Sequence of chain 18.F:
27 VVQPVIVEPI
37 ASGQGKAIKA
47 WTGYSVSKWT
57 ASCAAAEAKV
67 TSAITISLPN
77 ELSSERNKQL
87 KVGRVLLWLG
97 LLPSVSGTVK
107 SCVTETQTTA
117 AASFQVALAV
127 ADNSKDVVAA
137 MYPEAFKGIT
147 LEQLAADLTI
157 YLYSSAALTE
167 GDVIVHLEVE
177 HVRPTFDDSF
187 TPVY

Binding-site contacts:
Ligand atom N3 contacts residue TRP47 of chain 52.E at 3.9 Å.
Ligand atom N7 contacts residue TRP47 of chain 52.E at 4.0 Å.
Ligand atom N9 contacts residue LYS143 of chain 52.E at 3.8 Å.
Ligand atom C8 contacts residue TRP47 of chain 52.E at 4.0 Å (hydrophobic).
Ligand atom N6 contacts residue TRP47 of chain 52.E at 4.2 Å.
Ligand atom N7 contacts residue LYS143 of chain 52.E at 3.7 Å.
Ligand atom OP1 contacts residue LYS45 of chain 18.F at 4.3 Å.
Ligand atom N9 contacts residue TRP47 of chain 52.E at 4.0 Å.
Ligand atom N1 contacts residue TRP47 of chain 52.E at 3.8 Å.
Ligand atom C2 contacts residue TRP47 of chain 52.E at 3.8 Å (hydrophobic).
Ligand atom O4' contacts residue LYS143 of chain 52.E at 4.2 Å.
Ligand atom C1' contacts residue TRP47 of chain 52.E at 4.3 Å (hydrophobic).
Ligand atom C8 contacts residue LYS143 of chain 52.E at 2.8 Å.
Ligand atom O4' contacts residue GLU140 of chain 52.E at 4.1 Å.
Ligand atom O4' contacts residue TRP47 of chain 52.E at 4.0 Å.
Ligand atom C2' contacts residue LYS143 of chain 52.E at 4.5 Å.
Ligand atom C2' contacts residue GLU140 of chain 52.E at 3.5 Å.
Ligand atom C8 contacts residue GLU140 of chain 52.E at 4.1 Å.
Ligand atom C6 contacts residue TRP47 of chain 52.E at 3.9 Å (hydrophobic).
Ligand atom C4 contacts residue TRP47 of chain 52.E at 3.9 Å (hydrophobic).
Ligand atom C1' contacts residue GLU140 of chain 52.E at 3.2 Å.
Ligand atom C1' contacts residue LYS143 of chain 52.E at 4.0 Å.
Ligand atom O2' contacts residue GLU140 of chain 52.E at 3.0 Å (salt-bridge).
Ligand atom N9 contacts residue GLU140 of chain 52.E at 4.1 Å.
Ligand atom C5 contacts residue TRP47 of chain 52.E at 4.0 Å (hydrophobic).

Sequence of chain 52.E:
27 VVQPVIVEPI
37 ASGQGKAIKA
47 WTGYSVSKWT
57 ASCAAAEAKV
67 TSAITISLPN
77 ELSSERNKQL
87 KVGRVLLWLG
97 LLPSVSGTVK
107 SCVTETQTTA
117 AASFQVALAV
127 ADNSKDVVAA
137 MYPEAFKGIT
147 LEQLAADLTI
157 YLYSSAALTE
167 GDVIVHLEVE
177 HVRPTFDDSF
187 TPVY

The small molecule below binds the protein below.
Small molecule (SMILES): Nc1ncnc2c1ncn2[C@@H]1O[C@H](COP(=O)=O)[C@@H](O[P](=O)(O)OC[C@H]2O[C@@H](n3ccc(=O)[nH]c3=O)[C@H](O)[C@@H]2O)[C@H]1O